Binding-site contacts:
Ligand atom C5 contacts residue ASN122 of chain 1.D at 3.6 Å.
Ligand atom C7 contacts residue ASN122 of chain 1.D at 3.5 Å.
Ligand atom O7 contacts residue ASN122 of chain 1.D at 3.8 Å.
Ligand atom C4 contacts residue ASN122 of chain 1.D at 4.2 Å.
Ligand atom C8 contacts residue THR98 of chain 1.D at 4.2 Å.
Ligand atom N2 contacts residue ASN122 of chain 1.D at 2.9 Å (h-bond).
Ligand atom C1 contacts residue ASN122 of chain 1.D at 1.4 Å.
Ligand atom C8 contacts residue GLN100 of chain 1.D at 3.8 Å.
Ligand atom C3 contacts residue ASN122 of chain 1.D at 3.8 Å.
Ligand atom C8 contacts residue PHE121 of chain 1.D at 4.4 Å (hydrophobic).
Ligand atom C8 contacts residue SER120 of chain 1.D at 4.0 Å.
Ligand atom C2 contacts residue ASN122 of chain 1.D at 2.4 Å.
Ligand atom O5 contacts residue ASN122 of chain 1.D at 2.3 Å (h-bond).

The small molecule below binds the protein below.
Small molecule (SMILES): CC(=O)N[C@H]1[C@H](O[C@H]2[C@H](O)[C@@H](NC(C)=O)CO[C@@H]2CO)O[C@H](CO)[C@@H](O[C@@H]2O[C@H](CO)[C@@H](O)[C@H](O)[C@@H]2O)[C@@H]1O

Sequence of chain 1.D:
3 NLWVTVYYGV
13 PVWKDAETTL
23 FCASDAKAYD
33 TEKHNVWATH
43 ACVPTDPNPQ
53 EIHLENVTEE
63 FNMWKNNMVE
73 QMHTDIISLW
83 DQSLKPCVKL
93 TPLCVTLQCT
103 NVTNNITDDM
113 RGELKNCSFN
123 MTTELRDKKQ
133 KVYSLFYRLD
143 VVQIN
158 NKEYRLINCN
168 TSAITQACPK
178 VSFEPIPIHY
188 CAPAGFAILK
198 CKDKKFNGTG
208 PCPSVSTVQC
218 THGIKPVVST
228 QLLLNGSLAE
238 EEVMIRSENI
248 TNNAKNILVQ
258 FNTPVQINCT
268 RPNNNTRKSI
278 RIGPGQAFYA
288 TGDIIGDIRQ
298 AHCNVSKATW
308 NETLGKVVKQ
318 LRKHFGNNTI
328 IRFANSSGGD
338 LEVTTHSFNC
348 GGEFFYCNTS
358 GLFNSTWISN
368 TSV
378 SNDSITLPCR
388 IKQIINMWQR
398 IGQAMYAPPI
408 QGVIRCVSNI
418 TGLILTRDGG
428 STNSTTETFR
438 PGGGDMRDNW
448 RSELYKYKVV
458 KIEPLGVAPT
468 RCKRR